Sequence of chain 2.A:
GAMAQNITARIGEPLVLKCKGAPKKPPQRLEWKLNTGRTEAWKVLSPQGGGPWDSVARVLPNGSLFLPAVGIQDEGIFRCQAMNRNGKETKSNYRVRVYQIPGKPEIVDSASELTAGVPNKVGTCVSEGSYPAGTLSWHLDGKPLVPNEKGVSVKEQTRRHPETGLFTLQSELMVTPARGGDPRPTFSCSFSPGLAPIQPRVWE

A protein and the small-molecule ligand that binds it are described below.
Small molecule (SMILES): Oc1cccc(Oc2ccccc2)c1

Binding-site contacts:
Ligand atom C11 contacts residue ARG58 of chain 2.A at 3.8 Å.
Ligand atom C10 contacts residue ARG58 of chain 2.A at 4.2 Å.
Ligand atom C08 contacts residue ARG58 of chain 2.A at 3.2 Å.
Ligand atom C09 contacts residue PRO68 of chain 2.A at 3.8 Å (hydrophobic).
Ligand atom O03 contacts residue ARG58 of chain 2.A at 4.0 Å.
Ligand atom C08 contacts residue ASP54 of chain 2.A at 3.9 Å.
Ligand atom C01 contacts residue PRO68 of chain 2.A at 4.2 Å (hydrophobic).
Ligand atom C04 contacts residue PHE66 of chain 2.A at 4.5 Å (hydrophobic).
Ligand atom C08 contacts residue PHE66 of chain 2.A at 4.5 Å (hydrophobic).
Ligand atom C04 contacts residue PRO68 of chain 2.A at 3.9 Å (hydrophobic).
Ligand atom C12 contacts residue ARG58 of chain 2.A at 4.2 Å.
Ligand atom C01 contacts residue PHE66 of chain 2.A at 3.5 Å (hydrophobic).
Ligand atom C11 contacts residue LEU60 of chain 2.A at 4.1 Å (hydrophobic).
Ligand atom O06 contacts residue PRO68 of chain 2.A at 4.0 Å.
Ligand atom C07 contacts residue ASP54 of chain 2.A at 3.7 Å.
Ligand atom C07 contacts residue PRO68 of chain 2.A at 4.0 Å (hydrophobic).
Ligand atom C02 contacts residue PHE66 of chain 2.A at 3.6 Å (hydrophobic).
Ligand atom C14 contacts residue ARG58 of chain 2.A at 4.4 Å.
Ligand atom O03 contacts residue PHE66 of chain 2.A at 3.3 Å.
Ligand atom C05 contacts residue PHE66 of chain 2.A at 4.4 Å (hydrophobic).
Ligand atom C13 contacts residue ARG58 of chain 2.A at 4.4 Å.
Ligand atom C08 contacts residue PRO68 of chain 2.A at 4.4 Å (hydrophobic).
Ligand atom C07 contacts residue ARG58 of chain 2.A at 3.8 Å.
Ligand atom C05 contacts residue ARG58 of chain 2.A at 4.0 Å.
Ligand atom C02 contacts residue ARG58 of chain 2.A at 4.2 Å.